This small molecule binds to this protein.
Small molecule (SMILES): CC(=O)N[C@@H]1[C@@H](O)[C@H](O)[C@@H](CO)O[C@H]1O

Binding-site contacts:
Ligand atom O5 contacts residue SER151 of chain 1.D at 3.7 Å.
Ligand atom C6 contacts residue SER151 of chain 1.D at 4.2 Å.
Ligand atom C6 contacts residue MET153 of chain 1.D at 3.6 Å (hydrophobic).
Ligand atom C3 contacts residue ASN149 of chain 1.D at 3.7 Å.
Ligand atom O5 contacts residue ASN149 of chain 1.D at 2.4 Å (h-bond).
Ligand atom O4 contacts residue MET153 of chain 1.D at 4.0 Å.
Ligand atom O6 contacts residue TYR145 of chain 1.D at 4.1 Å.
Ligand atom C1 contacts residue SER151 of chain 1.D at 4.2 Å.
Ligand atom C4 contacts residue MET153 of chain 1.D at 4.3 Å (hydrophobic).
Ligand atom C5 contacts residue ASN149 of chain 1.D at 3.6 Å.
Ligand atom O7 contacts residue ASN149 of chain 1.D at 3.0 Å (h-bond).
Ligand atom N2 contacts residue ASN149 of chain 1.D at 2.8 Å (h-bond).
Ligand atom C5 contacts residue SER151 of chain 1.D at 4.2 Å.
Ligand atom C4 contacts residue ASN149 of chain 1.D at 4.2 Å.
Ligand atom C2 contacts residue ASN149 of chain 1.D at 2.4 Å.
Ligand atom C7 contacts residue ASN149 of chain 1.D at 3.1 Å.
Ligand atom O5 contacts residue MET153 of chain 1.D at 4.3 Å.
Ligand atom C5 contacts residue MET153 of chain 1.D at 3.4 Å (hydrophobic).
Ligand atom C8 contacts residue ASN149 of chain 1.D at 4.2 Å.
Ligand atom C1 contacts residue ASN149 of chain 1.D at 1.4 Å.

Sequence of chain 1.D:
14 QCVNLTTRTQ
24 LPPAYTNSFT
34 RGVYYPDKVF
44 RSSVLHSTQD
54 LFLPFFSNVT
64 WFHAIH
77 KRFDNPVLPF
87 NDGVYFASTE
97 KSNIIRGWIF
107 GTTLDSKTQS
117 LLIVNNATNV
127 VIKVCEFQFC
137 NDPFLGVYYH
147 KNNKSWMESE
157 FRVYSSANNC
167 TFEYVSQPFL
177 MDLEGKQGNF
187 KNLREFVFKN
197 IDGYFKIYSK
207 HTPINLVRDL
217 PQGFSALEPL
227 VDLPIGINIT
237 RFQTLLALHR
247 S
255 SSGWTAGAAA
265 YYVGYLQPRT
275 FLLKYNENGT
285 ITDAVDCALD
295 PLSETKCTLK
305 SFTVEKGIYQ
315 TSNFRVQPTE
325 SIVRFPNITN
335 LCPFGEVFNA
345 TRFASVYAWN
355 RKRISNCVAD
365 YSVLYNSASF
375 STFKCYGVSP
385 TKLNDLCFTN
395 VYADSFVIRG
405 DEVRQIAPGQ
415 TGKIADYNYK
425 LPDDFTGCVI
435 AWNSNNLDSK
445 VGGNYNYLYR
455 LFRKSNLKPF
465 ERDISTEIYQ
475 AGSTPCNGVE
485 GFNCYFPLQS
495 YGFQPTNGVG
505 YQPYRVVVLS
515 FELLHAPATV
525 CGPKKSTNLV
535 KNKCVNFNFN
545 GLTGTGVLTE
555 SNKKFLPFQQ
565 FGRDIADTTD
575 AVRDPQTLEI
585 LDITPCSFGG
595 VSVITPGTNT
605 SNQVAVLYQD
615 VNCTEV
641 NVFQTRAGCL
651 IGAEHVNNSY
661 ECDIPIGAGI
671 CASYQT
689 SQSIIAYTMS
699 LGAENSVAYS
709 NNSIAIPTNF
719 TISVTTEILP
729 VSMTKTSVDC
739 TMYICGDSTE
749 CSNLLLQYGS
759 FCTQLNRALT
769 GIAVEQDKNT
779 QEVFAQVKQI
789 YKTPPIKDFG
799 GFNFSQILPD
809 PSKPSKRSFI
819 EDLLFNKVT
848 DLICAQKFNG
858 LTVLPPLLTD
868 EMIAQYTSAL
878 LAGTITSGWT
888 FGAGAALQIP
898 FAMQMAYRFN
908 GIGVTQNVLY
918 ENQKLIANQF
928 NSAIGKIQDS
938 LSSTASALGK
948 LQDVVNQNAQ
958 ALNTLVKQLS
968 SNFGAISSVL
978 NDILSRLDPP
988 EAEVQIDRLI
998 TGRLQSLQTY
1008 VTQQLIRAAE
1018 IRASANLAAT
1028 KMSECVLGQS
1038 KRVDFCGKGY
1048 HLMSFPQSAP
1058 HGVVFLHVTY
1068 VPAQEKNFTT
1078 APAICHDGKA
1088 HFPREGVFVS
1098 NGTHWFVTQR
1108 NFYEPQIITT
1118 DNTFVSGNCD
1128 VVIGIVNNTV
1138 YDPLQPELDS